Sequence of chain 1.B:
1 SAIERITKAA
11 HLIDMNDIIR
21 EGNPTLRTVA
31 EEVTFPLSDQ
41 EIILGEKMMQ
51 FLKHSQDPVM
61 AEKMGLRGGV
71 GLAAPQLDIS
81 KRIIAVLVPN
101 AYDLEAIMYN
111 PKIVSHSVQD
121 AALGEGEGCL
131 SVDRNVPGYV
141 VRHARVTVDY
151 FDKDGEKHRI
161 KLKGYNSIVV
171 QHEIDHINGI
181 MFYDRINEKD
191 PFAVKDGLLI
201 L

Binding-site contacts:
Ligand atom O13 contacts residue VAL70 of chain 1.B at 3.0 Å (h-bond).
Ligand atom O13 contacts residue GLY69 of chain 1.B at 3.2 Å.
Ligand atom C18 contacts residue GLY68 of chain 1.B at 3.8 Å.
Ligand atom C21 contacts residue GLY68 of chain 1.B at 3.7 Å.
Ligand atom N02 contacts residue HIS172 of chain 1.B at 3.6 Å (h-bond).
Ligand atom O31 contacts residue HIS176 of chain 1.B at 3.1 Å.
Ligand atom N02 contacts residue LEU130 of chain 1.B at 3.8 Å.
Ligand atom O31 contacts residue GLU173 of chain 1.B at 2.7 Å (salt-bridge).
Ligand atom O31 contacts residue GLN76 of chain 1.B at 3.0 Å (h-bond).
Ligand atom O01 contacts residue LEU130 of chain 1.B at 2.7 Å (h-bond).
Ligand atom C30 contacts residue GLN76 of chain 1.B at 3.6 Å.
Ligand atom O01 contacts residue HIS172 of chain 1.B at 3.3 Å (h-bond).
Ligand atom N02 contacts residue NI1 of chain 1.F at 2.9 Å (h-bond).
Ligand atom C16 contacts residue GLY128 of chain 1.B at 3.7 Å.
Ligand atom C10 contacts residue LEU123 of chain 1.B at 3.8 Å (hydrophobic).
Ligand atom N15 contacts residue CYS129 of chain 1.B at 3.5 Å (h-bond).
Ligand atom C26 contacts residue VAL70 of chain 1.B at 3.6 Å (hydrophobic).
Ligand atom C30 contacts residue NI1 of chain 1.F at 2.9 Å.
Ligand atom C30 contacts residue GLY71 of chain 1.B at 3.2 Å.
Ligand atom C25 contacts residue VAL70 of chain 1.B at 3.7 Å (hydrophobic).
Ligand atom C30 contacts residue GLU173 of chain 1.B at 2.9 Å.
Ligand atom O31 contacts residue HIS172 of chain 1.B at 3.1 Å (h-bond).
Ligand atom C27 contacts residue VAL70 of chain 1.B at 3.6 Å (hydrophobic).
Ligand atom C16 contacts residue ARG67 of chain 1.B at 3.3 Å.
Ligand atom N02 contacts residue GLY71 of chain 1.B at 3.7 Å.
Ligand atom O31 contacts residue NI1 of chain 1.F at 2.3 Å (h-bond).
Ligand atom C08 contacts residue HIS172 of chain 1.B at 3.8 Å.
Ligand atom C07 contacts residue HIS172 of chain 1.B at 3.7 Å.
Ligand atom C30 contacts residue HIS172 of chain 1.B at 3.5 Å.
Ligand atom C19 contacts residue GLY68 of chain 1.B at 3.2 Å.
Ligand atom C17 contacts residue ARG67 of chain 1.B at 3.2 Å.
Ligand atom C03 contacts residue GLY71 of chain 1.B at 3.6 Å.
Ligand atom C28 contacts residue VAL70 of chain 1.B at 3.8 Å (hydrophobic).
Ligand atom N23 contacts residue GLY68 of chain 1.B at 3.1 Å (h-bond).
Ligand atom O01 contacts residue GLN76 of chain 1.B at 3.4 Å (h-bond).
Ligand atom C16 contacts residue CYS129 of chain 1.B at 3.4 Å (hydrophobic).
Ligand atom C03 contacts residue LEU130 of chain 1.B at 3.7 Å (hydrophobic).
Ligand atom N15 contacts residue GLY128 of chain 1.B at 3.4 Å.
Ligand atom O01 contacts residue CYS129 of chain 1.B at 3.1 Å.
Ligand atom O01 contacts residue NI1 of chain 1.F at 2.2 Å (h-bond).

A small-molecule ligand and the protein it binds are described below.
Small molecule (SMILES): O=CN(O)C[C@@H](CC1CCCC1)C(=O)N1NCCC[C@H]1C(=O)Nc1ccccn1